Binding-site contacts:
Ligand atom O5 contacts residue THR184 of chain 1.B at 4.3 Å.
Ligand atom C4 contacts residue TYR140 of chain 1.B at 3.9 Å (hydrophobic).
Ligand atom C3 contacts residue SER130 of chain 1.B at 3.7 Å.
Ligand atom O5 contacts residue GLU221 of chain 1.B at 2.5 Å (salt-bridge).
Ligand atom C1 contacts residue ASN137 of chain 1.B at 3.9 Å.
Ligand atom C3 contacts residue ASN137 of chain 1.B at 4.0 Å.
Ligand atom C4 contacts residue GLU221 of chain 1.B at 4.0 Å.
Ligand atom C3 contacts residue THR184 of chain 1.B at 4.1 Å.
Ligand atom O6 contacts residue ASN137 of chain 1.B at 3.0 Å (h-bond).
Ligand atom O5 contacts residue TYR183 of chain 1.B at 3.7 Å.
Ligand atom C4 contacts residue THR184 of chain 1.B at 3.2 Å.
Ligand atom C2 contacts residue LYS139 of chain 1.B at 4.1 Å.
Ligand atom O6 contacts residue TYR183 of chain 1.B at 4.4 Å.
Ligand atom C3 contacts residue TYR140 of chain 1.B at 4.3 Å (hydrophobic).
Ligand atom O6 contacts residue SER130 of chain 1.B at 3.5 Å.
Ligand atom O6 contacts residue MET131 of chain 1.B at 3.6 Å (h-bond).
Ligand atom C4 contacts residue SER130 of chain 1.B at 4.0 Å.
Ligand atom O6 contacts residue THR184 of chain 1.B at 3.8 Å.
Ligand atom C1 contacts residue LYS139 of chain 1.B at 3.8 Å.
Ligand atom C2 contacts residue GLU221 of chain 1.B at 3.5 Å.
Ligand atom C3 contacts residue GLU221 of chain 1.B at 4.5 Å.
Ligand atom C4 contacts residue ALA220 of chain 1.B at 4.0 Å (hydrophobic).

This protein binds this small molecule.
Small molecule (SMILES): C[C@@H](O)[C@@H](C)O

Sequence of chain 1.B:
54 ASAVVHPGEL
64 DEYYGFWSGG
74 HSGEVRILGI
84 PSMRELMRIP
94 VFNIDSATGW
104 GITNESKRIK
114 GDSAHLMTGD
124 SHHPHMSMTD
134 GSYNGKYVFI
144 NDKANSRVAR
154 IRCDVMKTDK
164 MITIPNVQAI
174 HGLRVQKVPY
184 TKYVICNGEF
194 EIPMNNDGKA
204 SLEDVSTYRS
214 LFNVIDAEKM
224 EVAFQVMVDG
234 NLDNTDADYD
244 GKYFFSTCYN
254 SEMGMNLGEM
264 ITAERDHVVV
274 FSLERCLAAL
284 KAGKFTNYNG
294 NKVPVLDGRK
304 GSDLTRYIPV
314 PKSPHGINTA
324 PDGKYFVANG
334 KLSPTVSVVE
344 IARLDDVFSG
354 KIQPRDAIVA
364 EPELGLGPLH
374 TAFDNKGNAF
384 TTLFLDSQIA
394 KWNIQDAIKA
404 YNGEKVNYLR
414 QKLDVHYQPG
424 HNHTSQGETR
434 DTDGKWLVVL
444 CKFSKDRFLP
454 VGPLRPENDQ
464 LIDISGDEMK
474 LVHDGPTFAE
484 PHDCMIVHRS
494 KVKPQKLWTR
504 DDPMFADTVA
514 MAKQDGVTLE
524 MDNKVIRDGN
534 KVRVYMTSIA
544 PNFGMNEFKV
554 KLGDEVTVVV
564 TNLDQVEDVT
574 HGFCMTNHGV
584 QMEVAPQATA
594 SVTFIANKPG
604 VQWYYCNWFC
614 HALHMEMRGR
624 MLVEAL